Sequence of chain 2.A:
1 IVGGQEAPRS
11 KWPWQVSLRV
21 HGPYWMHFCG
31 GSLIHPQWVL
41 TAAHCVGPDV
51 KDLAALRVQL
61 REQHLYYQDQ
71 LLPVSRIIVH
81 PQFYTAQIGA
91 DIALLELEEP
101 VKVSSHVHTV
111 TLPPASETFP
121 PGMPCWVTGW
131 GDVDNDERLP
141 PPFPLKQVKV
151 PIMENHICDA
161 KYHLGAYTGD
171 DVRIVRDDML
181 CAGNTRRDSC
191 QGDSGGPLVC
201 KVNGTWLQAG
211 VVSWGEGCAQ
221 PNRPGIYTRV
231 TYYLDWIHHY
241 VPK

Sequence of chain 2.B:
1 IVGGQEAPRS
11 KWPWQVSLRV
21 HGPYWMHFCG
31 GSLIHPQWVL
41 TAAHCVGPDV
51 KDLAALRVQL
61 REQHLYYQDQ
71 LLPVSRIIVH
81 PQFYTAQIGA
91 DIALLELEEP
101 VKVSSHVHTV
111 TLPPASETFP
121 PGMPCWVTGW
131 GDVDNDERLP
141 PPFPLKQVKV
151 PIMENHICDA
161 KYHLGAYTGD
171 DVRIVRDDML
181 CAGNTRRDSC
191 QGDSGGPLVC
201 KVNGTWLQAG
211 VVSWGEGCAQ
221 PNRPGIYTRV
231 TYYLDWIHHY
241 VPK

A protein and the small-molecule ligand that binds it are described below.
Small molecule (SMILES): NCc1cccc(C2CCN(C(=O)c3cccc(NC(=O)[C@@]4(C5(O)CCC5)OC5(CCC5)[C@](O)(C(=O)Nc5cccc(C(=O)N6CCC(c7cccc(CN)c7)CC6)c5)O4)c3)CC2)c1

Binding-site contacts:
Ligand atom C34 contacts residue GLY215 of chain 2.A at 3.5 Å.
Ligand atom C28 contacts residue GLY215 of chain 2.A at 3.3 Å.
Ligand atom C5 contacts residue GLY215 of chain 2.B at 3.2 Å.
Ligand atom N5 contacts residue SER189 of chain 2.A at 2.9 Å (h-bond).
Ligand atom N2 contacts residue SER189 of chain 2.B at 2.8 Å (h-bond).
Ligand atom O4 contacts residue GLY215 of chain 2.A at 3.4 Å (h-bond).
Ligand atom C39 contacts residue SER189 of chain 2.A at 3.5 Å.
Ligand atom N5 contacts residue GLY217 of chain 2.A at 3.1 Å (h-bond).
Ligand atom C18 contacts residue CYS190 of chain 2.B at 3.6 Å (hydrophobic).
Ligand atom C30 contacts residue GLY215 of chain 2.A at 3.1 Å.
Ligand atom C18 contacts residue SER194 of chain 2.B at 3.4 Å.
Ligand atom C10 contacts residue GLY215 of chain 2.B at 3.4 Å.
Ligand atom N4 contacts residue GLY215 of chain 2.A at 3.4 Å (h-bond).
Ligand atom C37 contacts residue GLY217 of chain 2.A at 3.5 Å.
Ligand atom N2 contacts residue GLY217 of chain 2.B at 3.0 Å (h-bond).
Ligand atom C6 contacts residue GLY215 of chain 2.B at 3.5 Å.
Ligand atom C33 contacts residue GLN191 of chain 2.A at 3.6 Å.
Ligand atom N2 contacts residue ASP188 of chain 2.B at 3.0 Å (salt-bridge).
Ligand atom O1 contacts residue GLU216 of chain 2.B at 3.4 Å.
Ligand atom O7 contacts residue GLN87 of chain 2.A at 2.9 Å (h-bond).
Ligand atom C27 contacts residue GLY215 of chain 2.A at 3.0 Å.
Ligand atom C15 contacts residue TRP214 of chain 2.B at 3.6 Å (hydrophobic).
Ligand atom O1 contacts residue GLY217 of chain 2.B at 3.0 Å (h-bond).
Ligand atom C37 contacts residue GLY215 of chain 2.A at 3.6 Å.
Ligand atom C42 contacts residue SER189 of chain 2.A at 3.5 Å.
Ligand atom C20 contacts residue SER189 of chain 2.B at 3.6 Å.
Ligand atom C8 contacts residue GLY215 of chain 2.B at 3.1 Å.
Ligand atom O4 contacts residue GLY217 of chain 2.A at 3.1 Å (h-bond).
Ligand atom C20 contacts residue TRP214 of chain 2.B at 3.4 Å (hydrophobic).
Ligand atom C15 contacts residue GLY215 of chain 2.B at 3.5 Å.
Ligand atom C3 contacts residue GLN87 of chain 2.B at 3.4 Å.
Ligand atom C42 contacts residue TRP214 of chain 2.A at 3.4 Å (hydrophobic).
Ligand atom C40 contacts residue SER194 of chain 2.A at 3.6 Å.
Ligand atom C16 contacts residue TRP214 of chain 2.B at 3.6 Å (hydrophobic).
Ligand atom C25 contacts residue GLN87 of chain 2.A at 3.5 Å.
Ligand atom C15 contacts residue GLY217 of chain 2.B at 3.5 Å.
Ligand atom N1 contacts residue GLY215 of chain 2.B at 3.3 Å (h-bond).
Ligand atom N5 contacts residue ASP188 of chain 2.A at 2.8 Å (salt-bridge).
Ligand atom C49 contacts residue GLN87 of chain 2.A at 3.5 Å.
Ligand atom O1 contacts residue GLY215 of chain 2.B at 3.2 Å (h-bond).